Binding-site contacts:
Ligand atom F3 contacts residue ALA150 of chain 38.A at 3.0 Å.
Ligand atom F3 contacts residue SER175 of chain 38.A at 2.8 Å.
Ligand atom C3 contacts residue LEU106 of chain 38.A at 3.4 Å (hydrophobic).
Ligand atom CM2 contacts residue MET224 of chain 38.A at 3.5 Å (hydrophobic).
Ligand atom C3A contacts residue PHE186 of chain 38.A at 3.1 Å (hydrophobic).
Ligand atom N3A contacts residue PHE186 of chain 38.A at 3.1 Å.
Ligand atom CM3 contacts residue ASN219 of chain 38.A at 3.5 Å.
Ligand atom N1A contacts residue PRO174 of chain 38.A at 3.5 Å.
Ligand atom C4 contacts residue TYR197 of chain 38.A at 3.7 Å (hydrophobic).
Ligand atom C4 contacts residue LEU106 of chain 38.A at 3.3 Å (hydrophobic).
Ligand atom O1A contacts residue PRO174 of chain 38.A at 3.4 Å.
Ligand atom C2A contacts residue TYR152 of chain 38.A at 3.5 Å (hydrophobic).
Ligand atom F1 contacts residue PHE186 of chain 38.A at 3.3 Å.
Ligand atom F3 contacts residue TYR152 of chain 38.A at 3.6 Å.
Ligand atom C3C contacts residue TYR128 of chain 38.A at 3.1 Å (hydrophobic).
Ligand atom CM4 contacts residue VAL176 of chain 38.A at 3.7 Å (hydrophobic).
Ligand atom CM4 contacts residue PHE186 of chain 38.A at 3.5 Å (hydrophobic).
Ligand atom C5B contacts residue TYR152 of chain 38.A at 3.4 Å (hydrophobic).
Ligand atom F2 contacts residue VAL176 of chain 38.A at 2.7 Å.
Ligand atom O1A contacts residue ALA24 of chain 38.C at 3.4 Å.
Ligand atom C6B contacts residue TYR152 of chain 38.A at 3.6 Å (hydrophobic).
Ligand atom O1 contacts residue MET221 of chain 38.A at 3.7 Å.
Ligand atom F2 contacts residue PHE186 of chain 38.A at 3.1 Å.
Ligand atom F1 contacts residue MET224 of chain 38.A at 3.7 Å.
Ligand atom C2A contacts residue PHE186 of chain 38.A at 3.3 Å (hydrophobic).
Ligand atom C3B contacts residue MET224 of chain 38.A at 3.6 Å (hydrophobic).
Ligand atom C1C contacts residue TYR197 of chain 38.A at 3.7 Å (hydrophobic).
Ligand atom O1A contacts residue PHE186 of chain 38.A at 3.4 Å.
Ligand atom C1C contacts residue TYR128 of chain 38.A at 3.3 Å (hydrophobic).
Ligand atom CM6 contacts residue TYR152 of chain 38.A at 3.4 Å (hydrophobic).
Ligand atom CM2 contacts residue TYR128 of chain 38.A at 3.4 Å (hydrophobic).
Ligand atom N1A contacts residue ALA24 of chain 38.C at 3.3 Å.
Ligand atom CM6 contacts residue VAL191 of chain 38.A at 3.7 Å (hydrophobic).
Ligand atom F3 contacts residue VAL176 of chain 38.A at 3.6 Å.
Ligand atom N1A contacts residue PHE186 of chain 38.A at 3.5 Å.
Ligand atom CM4 contacts residue ALA150 of chain 38.A at 3.7 Å (hydrophobic).
Ligand atom F3 contacts residue PRO174 of chain 38.A at 3.1 Å.
Ligand atom C2C contacts residue TYR128 of chain 38.A at 3.2 Å (hydrophobic).
Ligand atom N3A contacts residue TYR152 of chain 38.A at 3.5 Å.
Ligand atom C4B contacts residue TYR152 of chain 38.A at 3.6 Å (hydrophobic).

Sequence of chain 39.C:
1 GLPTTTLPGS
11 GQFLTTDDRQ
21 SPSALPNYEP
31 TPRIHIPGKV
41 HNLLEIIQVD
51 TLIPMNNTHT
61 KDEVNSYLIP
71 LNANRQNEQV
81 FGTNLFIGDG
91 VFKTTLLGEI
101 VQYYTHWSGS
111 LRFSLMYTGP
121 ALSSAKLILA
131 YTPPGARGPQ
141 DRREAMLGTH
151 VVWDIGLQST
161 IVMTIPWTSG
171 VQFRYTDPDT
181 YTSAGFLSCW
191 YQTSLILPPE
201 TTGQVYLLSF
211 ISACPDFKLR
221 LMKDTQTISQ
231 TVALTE

Sequence of chain 38.A:
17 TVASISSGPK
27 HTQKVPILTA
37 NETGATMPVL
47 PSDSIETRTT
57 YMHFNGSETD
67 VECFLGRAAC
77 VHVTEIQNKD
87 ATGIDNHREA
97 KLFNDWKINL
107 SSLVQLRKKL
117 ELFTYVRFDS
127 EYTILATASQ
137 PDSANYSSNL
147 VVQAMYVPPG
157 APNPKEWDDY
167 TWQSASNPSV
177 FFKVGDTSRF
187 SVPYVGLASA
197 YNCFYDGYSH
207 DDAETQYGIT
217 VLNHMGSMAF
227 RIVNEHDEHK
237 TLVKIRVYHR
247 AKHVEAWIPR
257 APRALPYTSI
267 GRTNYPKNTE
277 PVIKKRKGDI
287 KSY

This protein binds this small molecule.
Small molecule (SMILES): Cc1cc(CCCOc2c(C)cc(-c3noc(C(F)(F)F)n3)cc2C)on1

Sequence of chain 38.C:
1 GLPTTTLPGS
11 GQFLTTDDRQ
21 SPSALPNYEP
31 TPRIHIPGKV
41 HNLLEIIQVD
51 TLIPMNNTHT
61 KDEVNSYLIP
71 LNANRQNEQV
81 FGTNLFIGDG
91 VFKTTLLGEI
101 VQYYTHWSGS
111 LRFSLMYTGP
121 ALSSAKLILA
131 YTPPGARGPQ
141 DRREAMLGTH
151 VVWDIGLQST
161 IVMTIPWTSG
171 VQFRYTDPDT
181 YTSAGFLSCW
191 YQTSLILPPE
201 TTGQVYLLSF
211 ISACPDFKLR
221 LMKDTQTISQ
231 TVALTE